Binding-site contacts:
Ligand atom C3 contacts residue GLU127 of chain 3.F at 3.6 Å.
Ligand atom O3 contacts residue GLU127 of chain 3.F at 4.2 Å.
Ligand atom C5 contacts residue GLU127 of chain 3.F at 3.6 Å.
Ligand atom C7 contacts residue ASN156 of chain 3.F at 3.3 Å.
Ligand atom N2 contacts residue ASN156 of chain 3.F at 2.5 Å (h-bond).
Ligand atom O5 contacts residue ASN156 of chain 3.F at 2.5 Å (h-bond).
Ligand atom C1 contacts residue ASN156 of chain 3.F at 1.4 Å.
Ligand atom O4 contacts residue GLU127 of chain 3.F at 3.1 Å (salt-bridge).
Ligand atom C6 contacts residue GLU127 of chain 3.F at 3.8 Å.
Ligand atom C2 contacts residue ASN156 of chain 3.F at 2.3 Å.
Ligand atom O5 contacts residue GLY126 of chain 3.F at 3.7 Å.
Ligand atom C5 contacts residue GLY126 of chain 3.F at 4.0 Å.
Ligand atom C1 contacts residue GLY126 of chain 3.F at 3.4 Å.
Ligand atom C5 contacts residue ASN156 of chain 3.F at 3.7 Å.
Ligand atom C6 contacts residue LYS128 of chain 3.F at 4.3 Å.
Ligand atom C3 contacts residue ASN156 of chain 3.F at 3.6 Å.
Ligand atom O7 contacts residue ASN156 of chain 3.F at 3.2 Å (h-bond).
Ligand atom C8 contacts residue ASN156 of chain 3.F at 4.2 Å.
Ligand atom C4 contacts residue GLU127 of chain 3.F at 3.6 Å.
Ligand atom C4 contacts residue ASN156 of chain 3.F at 4.2 Å.
Ligand atom C8 contacts residue PRO179 of chain 3.F at 4.4 Å (hydrophobic).

Sequence of chain 3.F:
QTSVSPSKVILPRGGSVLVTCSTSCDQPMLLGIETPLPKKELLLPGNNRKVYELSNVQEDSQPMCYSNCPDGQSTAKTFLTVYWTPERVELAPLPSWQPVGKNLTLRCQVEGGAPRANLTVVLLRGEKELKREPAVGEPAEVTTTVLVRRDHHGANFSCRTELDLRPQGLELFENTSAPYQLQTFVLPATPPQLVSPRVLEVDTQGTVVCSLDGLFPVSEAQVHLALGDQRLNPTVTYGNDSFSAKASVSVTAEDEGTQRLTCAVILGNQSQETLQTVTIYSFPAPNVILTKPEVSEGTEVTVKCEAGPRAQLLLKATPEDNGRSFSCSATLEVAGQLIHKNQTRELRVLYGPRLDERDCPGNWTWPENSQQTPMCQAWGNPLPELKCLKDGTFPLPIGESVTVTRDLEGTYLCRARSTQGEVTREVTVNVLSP

This small molecule binds to this protein.
Small molecule (SMILES): CC(=O)N[C@@H]1[C@@H](O)[C@H](O)[C@@H](CO)O[C@H]1O